Sequence of chain 1.C:
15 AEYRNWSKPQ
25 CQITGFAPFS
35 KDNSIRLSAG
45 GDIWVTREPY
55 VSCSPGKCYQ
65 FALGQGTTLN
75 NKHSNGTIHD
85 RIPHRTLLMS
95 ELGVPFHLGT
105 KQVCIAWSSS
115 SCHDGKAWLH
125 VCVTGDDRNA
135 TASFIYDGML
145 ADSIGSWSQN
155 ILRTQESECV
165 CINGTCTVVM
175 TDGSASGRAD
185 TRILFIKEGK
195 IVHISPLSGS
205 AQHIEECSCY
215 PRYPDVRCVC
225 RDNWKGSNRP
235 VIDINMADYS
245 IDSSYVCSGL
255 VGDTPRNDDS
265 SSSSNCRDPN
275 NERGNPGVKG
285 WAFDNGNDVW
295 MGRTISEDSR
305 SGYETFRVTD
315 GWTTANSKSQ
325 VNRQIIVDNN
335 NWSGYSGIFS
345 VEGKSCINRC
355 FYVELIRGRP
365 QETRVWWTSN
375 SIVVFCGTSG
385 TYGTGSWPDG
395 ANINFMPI

Binding-site contacts:
Ligand atom C3 contacts residue ASN79 of chain 1.C at 3.9 Å.
Ligand atom C8 contacts residue ILE402 of chain 1.C at 3.7 Å (hydrophobic).
Ligand atom O4 contacts residue TRP370 of chain 1.C at 4.4 Å.
Ligand atom C5 contacts residue TRP370 of chain 1.C at 4.0 Å (hydrophobic).
Ligand atom C4 contacts residue ASN79 of chain 1.C at 4.3 Å.
Ligand atom O5 contacts residue ASN79 of chain 1.C at 2.4 Å (h-bond).
Ligand atom C7 contacts residue ASN79 of chain 1.C at 3.6 Å.
Ligand atom C2 contacts residue ASN79 of chain 1.C at 2.5 Å.
Ligand atom N2 contacts residue ASN79 of chain 1.C at 2.9 Å (h-bond).
Ligand atom C5 contacts residue ASN79 of chain 1.C at 3.6 Å.
Ligand atom C1 contacts residue TRP370 of chain 1.C at 4.0 Å (hydrophobic).
Ligand atom O7 contacts residue TRP370 of chain 1.C at 4.1 Å.
Ligand atom N2 contacts residue TRP370 of chain 1.C at 3.6 Å (h-bond).
Ligand atom O7 contacts residue ASN79 of chain 1.C at 3.9 Å.
Ligand atom C7 contacts residue TRP370 of chain 1.C at 4.1 Å (hydrophobic).
Ligand atom C3 contacts residue TRP370 of chain 1.C at 4.1 Å (hydrophobic).
Ligand atom C2 contacts residue TRP370 of chain 1.C at 4.3 Å (hydrophobic).
Ligand atom C8 contacts residue TRP370 of chain 1.C at 3.6 Å (hydrophobic).
Ligand atom C1 contacts residue ASN79 of chain 1.C at 1.4 Å.

This protein binds this small molecule.
Small molecule (SMILES): CC(=O)N[C@H]1[C@H](O[C@H]2[C@H](O)[C@@H](NC(C)=O)CO[C@@H]2CO)O[C@H](CO)[C@@H](O)[C@@H]1O